Binding-site contacts:
Ligand atom C1 contacts residue ASP283 of chain 1.B at 3.9 Å.
Ligand atom C2 contacts residue PHE189 of chain 1.B at 3.8 Å (hydrophobic).
Ligand atom C4 contacts residue MET143 of chain 1.B at 3.7 Å (hydrophobic).
Ligand atom C11 contacts residue TYR311 of chain 1.B at 3.8 Å (hydrophobic).
Ligand atom C2 contacts residue PHE337 of chain 1.B at 4.1 Å (hydrophobic).
Ligand atom C6 contacts residue MET333 of chain 1.B at 4.0 Å (hydrophobic).
Ligand atom C12 contacts residue ILE144 of chain 1.B at 3.6 Å (hydrophobic).
Ligand atom C2 contacts residue ASP283 of chain 1.B at 4.0 Å.
Ligand atom C3 contacts residue PHE189 of chain 1.B at 3.8 Å (hydrophobic).
Ligand atom O1 contacts residue LEU28 of chain 1.A at 3.6 Å.
Ligand atom C6 contacts residue MET193 of chain 1.B at 3.9 Å (hydrophobic).
Ligand atom O1 contacts residue ILE144 of chain 1.B at 3.8 Å.
Ligand atom C6 contacts residue TRP279 of chain 1.B at 3.8 Å (hydrophobic).
Ligand atom O3 contacts residue TRP279 of chain 1.B at 3.5 Å (h-bond).
Ligand atom C4 contacts residue MET333 of chain 1.B at 3.8 Å (hydrophobic).
Ligand atom C1 contacts residue MET193 of chain 1.B at 3.9 Å (hydrophobic).
Ligand atom C8 contacts residue MET143 of chain 1.B at 3.7 Å (hydrophobic).
Ligand atom C3 contacts residue MET333 of chain 1.B at 3.9 Å (hydrophobic).
Ligand atom O2 contacts residue THR336 of chain 1.B at 3.6 Å.
Ligand atom O2 contacts residue PHE189 of chain 1.B at 3.5 Å.
Ligand atom C10 contacts residue TRP279 of chain 1.B at 3.7 Å (hydrophobic).
Ligand atom C14 contacts residue ILE144 of chain 1.B at 3.7 Å (hydrophobic).
Ligand atom C7 contacts residue MET143 of chain 1.B at 4.0 Å (hydrophobic).
Ligand atom C6 contacts residue HIS282 of chain 1.B at 3.6 Å.
Ligand atom C1 contacts residue HIS282 of chain 1.B at 3.4 Å.
Ligand atom O3 contacts residue MET193 of chain 1.B at 3.9 Å.
Ligand atom O2 contacts residue MET175 of chain 1.B at 3.8 Å.
Ligand atom O3 contacts residue HIS282 of chain 1.B at 2.8 Å (h-bond).
Ligand atom O3 contacts residue ASP283 of chain 1.B at 3.3 Å (salt-bridge).
Ligand atom C5 contacts residue MET193 of chain 1.B at 4.0 Å (hydrophobic).
Ligand atom C7 contacts residue TRP279 of chain 1.B at 3.9 Å (hydrophobic).
Ligand atom C7 contacts residue LEU329 of chain 1.B at 3.8 Å (hydrophobic).
Ligand atom C8 contacts residue THR332 of chain 1.B at 4.1 Å.
Ligand atom C5 contacts residue MET143 of chain 1.B at 4.1 Å (hydrophobic).
Ligand atom C5 contacts residue MET333 of chain 1.B at 3.8 Å (hydrophobic).
Ligand atom C2 contacts residue MET333 of chain 1.B at 4.0 Å (hydrophobic).
Ligand atom C9 contacts residue LEU329 of chain 1.B at 3.6 Å (hydrophobic).
Ligand atom C8 contacts residue LEU329 of chain 1.B at 3.7 Å (hydrophobic).
Ligand atom C10 contacts residue LEU329 of chain 1.B at 3.7 Å (hydrophobic).
Ligand atom C13 contacts residue ILE144 of chain 1.B at 3.4 Å (hydrophobic).

Sequence of chain 1.B:
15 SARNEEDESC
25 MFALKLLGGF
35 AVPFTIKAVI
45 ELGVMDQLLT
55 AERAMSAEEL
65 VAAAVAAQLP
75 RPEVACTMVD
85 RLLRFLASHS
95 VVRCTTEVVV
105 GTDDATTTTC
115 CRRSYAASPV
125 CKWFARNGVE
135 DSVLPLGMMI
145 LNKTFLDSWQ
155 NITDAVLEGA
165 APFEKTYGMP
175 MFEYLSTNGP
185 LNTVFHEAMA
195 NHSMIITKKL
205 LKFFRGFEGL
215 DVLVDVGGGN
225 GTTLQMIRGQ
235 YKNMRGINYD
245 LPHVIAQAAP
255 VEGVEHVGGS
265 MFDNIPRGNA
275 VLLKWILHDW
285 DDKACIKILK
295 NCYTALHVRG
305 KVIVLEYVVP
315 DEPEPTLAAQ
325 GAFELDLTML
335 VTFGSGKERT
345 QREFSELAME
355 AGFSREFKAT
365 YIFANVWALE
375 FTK

This small molecule binds to this protein.
Small molecule (SMILES): Oc1ccc(/C=C/c2cc(O)cc(O)c2)cc1

Sequence of chain 1.A:
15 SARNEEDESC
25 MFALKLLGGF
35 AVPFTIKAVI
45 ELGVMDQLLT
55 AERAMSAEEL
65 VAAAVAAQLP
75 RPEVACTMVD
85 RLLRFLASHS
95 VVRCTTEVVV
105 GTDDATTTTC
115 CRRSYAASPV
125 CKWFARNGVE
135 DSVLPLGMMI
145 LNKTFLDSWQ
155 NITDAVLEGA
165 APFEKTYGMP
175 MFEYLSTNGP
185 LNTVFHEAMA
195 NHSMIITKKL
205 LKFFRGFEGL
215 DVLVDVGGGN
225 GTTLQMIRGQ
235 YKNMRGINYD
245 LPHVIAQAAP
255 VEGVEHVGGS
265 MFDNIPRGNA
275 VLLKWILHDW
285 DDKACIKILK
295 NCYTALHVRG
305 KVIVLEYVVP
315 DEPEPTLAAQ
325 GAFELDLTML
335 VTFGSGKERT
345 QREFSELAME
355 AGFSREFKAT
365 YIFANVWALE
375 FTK